Binding-site contacts:
Ligand atom C3 contacts residue ASN61 of chain 1.A at 3.9 Å.
Ligand atom C1 contacts residue ASN61 of chain 1.A at 1.4 Å.
Ligand atom O5 contacts residue PHE92 of chain 1.A at 4.0 Å.
Ligand atom C5 contacts residue ASN61 of chain 1.A at 3.6 Å.
Ligand atom O7 contacts residue ASN61 of chain 1.A at 3.9 Å.
Ligand atom C4 contacts residue ASN61 of chain 1.A at 4.2 Å.
Ligand atom O6 contacts residue PHE92 of chain 1.A at 4.1 Å.
Ligand atom C2 contacts residue ASN61 of chain 1.A at 2.5 Å.
Ligand atom C7 contacts residue ASN61 of chain 1.A at 3.6 Å.
Ligand atom O5 contacts residue ASN61 of chain 1.A at 2.3 Å (h-bond).
Ligand atom C8 contacts residue ARG60 of chain 1.A at 3.8 Å.
Ligand atom N2 contacts residue ASN61 of chain 1.A at 3.0 Å (h-bond).

This small molecule binds to this protein.
Small molecule (SMILES): CC(=O)N[C@H]1[C@H](O[C@H]2[C@H](O)[C@@H](NC(C)=O)CO[C@@H]2CO)O[C@H](CO)[C@@H](O[C@@H]2O[C@H](CO)[C@@H](O)[C@H](O)[C@@H]2O)[C@@H]1O

Sequence of chain 1.A:
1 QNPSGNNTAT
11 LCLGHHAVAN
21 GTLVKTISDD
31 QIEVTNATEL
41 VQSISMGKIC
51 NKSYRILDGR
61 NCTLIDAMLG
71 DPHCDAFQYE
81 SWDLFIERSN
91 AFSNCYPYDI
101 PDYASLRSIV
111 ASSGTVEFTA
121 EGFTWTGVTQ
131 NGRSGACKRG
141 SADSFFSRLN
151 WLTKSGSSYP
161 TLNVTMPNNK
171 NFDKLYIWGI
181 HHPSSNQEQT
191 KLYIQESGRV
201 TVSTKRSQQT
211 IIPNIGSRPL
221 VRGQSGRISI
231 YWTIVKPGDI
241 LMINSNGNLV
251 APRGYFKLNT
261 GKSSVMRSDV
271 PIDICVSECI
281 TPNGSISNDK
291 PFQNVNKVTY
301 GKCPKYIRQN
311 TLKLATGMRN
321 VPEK